Binding-site contacts:
Ligand atom C1 contacts residue ASP49 of chain 1.A at 3.9 Å.
Ligand atom O2 contacts residue GLU52 of chain 1.A at 3.7 Å.
Ligand atom C3 contacts residue TRP74 of chain 1.A at 4.3 Å (hydrophobic).
Ligand atom C4 contacts residue TRP296 of chain 1.A at 4.0 Å (hydrophobic).
Ligand atom O1 contacts residue ASN271 of chain 1.A at 3.3 Å (h-bond).
Ligand atom O1 contacts residue GLU50 of chain 1.A at 3.4 Å.
Ligand atom O6 contacts residue ASN294 of chain 1.A at 4.0 Å.
Ligand atom C2 contacts residue TRP296 of chain 1.A at 3.8 Å (hydrophobic).
Ligand atom O2 contacts residue ASN77 of chain 1.A at 3.0 Å (h-bond).
Ligand atom O3 contacts residue TRP74 of chain 1.A at 3.8 Å.
Ligand atom C2 contacts residue CYS298 of chain 1.A at 3.6 Å (hydrophobic).
Ligand atom O2 contacts residue TRP74 of chain 1.A at 3.6 Å.
Ligand atom O2 contacts residue GLU50 of chain 1.A at 3.1 Å (salt-bridge).
Ligand atom C1 contacts residue GLU50 of chain 1.A at 4.4 Å.
Ligand atom O6 contacts residue TRP296 of chain 1.A at 2.6 Å (h-bond).
Ligand atom O2 contacts residue TRP72 of chain 1.A at 3.3 Å.
Ligand atom O1 contacts residue ASP49 of chain 1.A at 4.1 Å.
Ligand atom C3 contacts residue ASP49 of chain 1.A at 3.9 Å.
Ligand atom O2 contacts residue ARG57 of chain 1.A at 3.9 Å.
Ligand atom O1 contacts residue TRP296 of chain 1.A at 4.1 Å.
Ligand atom O5 contacts residue CYS298 of chain 1.A at 3.4 Å (h-bond).
Ligand atom C2 contacts residue ASP49 of chain 1.A at 4.2 Å.
Ligand atom C2 contacts residue TRP74 of chain 1.A at 3.6 Å (hydrophobic).
Ligand atom C2 contacts residue GLU50 of chain 1.A at 4.1 Å.
Ligand atom C5 contacts residue TRP296 of chain 1.A at 4.3 Å (hydrophobic).
Ligand atom O2 contacts residue ASP49 of chain 1.A at 3.3 Å.
Ligand atom O2 contacts residue CYS298 of chain 1.A at 4.3 Å.
Ligand atom C2 contacts residue ASN77 of chain 1.A at 3.7 Å.
Ligand atom C4 contacts residue TRP74 of chain 1.A at 4.0 Å (hydrophobic).
Ligand atom C6 contacts residue TRP296 of chain 1.A at 3.8 Å (hydrophobic).
Ligand atom O5 contacts residue TRP296 of chain 1.A at 3.6 Å.
Ligand atom C3 contacts residue ASN77 of chain 1.A at 4.0 Å.
Ligand atom O6 contacts residue SER297 of chain 1.A at 3.9 Å.
Ligand atom O6 contacts residue TRP74 of chain 1.A at 3.5 Å.
Ligand atom C1 contacts residue TRP74 of chain 1.A at 3.6 Å (hydrophobic).
Ligand atom C2 contacts residue TRP72 of chain 1.A at 3.8 Å (hydrophobic).
Ligand atom C1 contacts residue CYS298 of chain 1.A at 3.4 Å (hydrophobic).
Ligand atom C1 contacts residue TRP296 of chain 1.A at 4.2 Å (hydrophobic).
Ligand atom O5 contacts residue TRP74 of chain 1.A at 3.5 Å.
Ligand atom O3 contacts residue ASN77 of chain 1.A at 3.1 Å (h-bond).

Sequence of chain 1.A:
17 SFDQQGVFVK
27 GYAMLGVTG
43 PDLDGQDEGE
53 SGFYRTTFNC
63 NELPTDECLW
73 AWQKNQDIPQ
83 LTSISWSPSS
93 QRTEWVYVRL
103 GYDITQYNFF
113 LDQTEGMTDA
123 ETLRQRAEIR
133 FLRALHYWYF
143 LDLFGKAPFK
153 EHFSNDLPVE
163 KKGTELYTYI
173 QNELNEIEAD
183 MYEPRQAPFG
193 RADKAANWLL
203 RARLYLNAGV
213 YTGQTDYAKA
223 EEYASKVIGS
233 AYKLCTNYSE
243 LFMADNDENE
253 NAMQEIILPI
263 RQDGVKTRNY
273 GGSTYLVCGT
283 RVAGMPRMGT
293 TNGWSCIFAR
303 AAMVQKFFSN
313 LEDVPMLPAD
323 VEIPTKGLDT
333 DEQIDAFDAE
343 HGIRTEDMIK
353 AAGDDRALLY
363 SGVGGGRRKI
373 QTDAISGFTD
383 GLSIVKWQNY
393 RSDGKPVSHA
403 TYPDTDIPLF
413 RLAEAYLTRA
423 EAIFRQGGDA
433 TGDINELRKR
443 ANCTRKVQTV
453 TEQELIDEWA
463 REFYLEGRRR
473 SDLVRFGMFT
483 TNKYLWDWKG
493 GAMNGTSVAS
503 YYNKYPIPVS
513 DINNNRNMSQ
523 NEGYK

The protein below binds the small molecule below.
Small molecule (SMILES): OC[C@H]1O[C@H](O[C@H]2[C@H](O)[C@@H](O)[C@@H](O[C@H]3[C@H](O)[C@@H](O)[C@H](O)O[C@@H]3CO)O[C@@H]2CO)[C@H](O)[C@@H](O)[C@@H]1O